The protein below binds the small molecule below.
Small molecule (SMILES): O=P(O)(O)O[C@@H]1[C@H](O)[C@H](O)[C@@H](OP(=O)(O)O)[C@H](OP(=O)(O)O)[C@H]1O

Sequence of chain 1.D:
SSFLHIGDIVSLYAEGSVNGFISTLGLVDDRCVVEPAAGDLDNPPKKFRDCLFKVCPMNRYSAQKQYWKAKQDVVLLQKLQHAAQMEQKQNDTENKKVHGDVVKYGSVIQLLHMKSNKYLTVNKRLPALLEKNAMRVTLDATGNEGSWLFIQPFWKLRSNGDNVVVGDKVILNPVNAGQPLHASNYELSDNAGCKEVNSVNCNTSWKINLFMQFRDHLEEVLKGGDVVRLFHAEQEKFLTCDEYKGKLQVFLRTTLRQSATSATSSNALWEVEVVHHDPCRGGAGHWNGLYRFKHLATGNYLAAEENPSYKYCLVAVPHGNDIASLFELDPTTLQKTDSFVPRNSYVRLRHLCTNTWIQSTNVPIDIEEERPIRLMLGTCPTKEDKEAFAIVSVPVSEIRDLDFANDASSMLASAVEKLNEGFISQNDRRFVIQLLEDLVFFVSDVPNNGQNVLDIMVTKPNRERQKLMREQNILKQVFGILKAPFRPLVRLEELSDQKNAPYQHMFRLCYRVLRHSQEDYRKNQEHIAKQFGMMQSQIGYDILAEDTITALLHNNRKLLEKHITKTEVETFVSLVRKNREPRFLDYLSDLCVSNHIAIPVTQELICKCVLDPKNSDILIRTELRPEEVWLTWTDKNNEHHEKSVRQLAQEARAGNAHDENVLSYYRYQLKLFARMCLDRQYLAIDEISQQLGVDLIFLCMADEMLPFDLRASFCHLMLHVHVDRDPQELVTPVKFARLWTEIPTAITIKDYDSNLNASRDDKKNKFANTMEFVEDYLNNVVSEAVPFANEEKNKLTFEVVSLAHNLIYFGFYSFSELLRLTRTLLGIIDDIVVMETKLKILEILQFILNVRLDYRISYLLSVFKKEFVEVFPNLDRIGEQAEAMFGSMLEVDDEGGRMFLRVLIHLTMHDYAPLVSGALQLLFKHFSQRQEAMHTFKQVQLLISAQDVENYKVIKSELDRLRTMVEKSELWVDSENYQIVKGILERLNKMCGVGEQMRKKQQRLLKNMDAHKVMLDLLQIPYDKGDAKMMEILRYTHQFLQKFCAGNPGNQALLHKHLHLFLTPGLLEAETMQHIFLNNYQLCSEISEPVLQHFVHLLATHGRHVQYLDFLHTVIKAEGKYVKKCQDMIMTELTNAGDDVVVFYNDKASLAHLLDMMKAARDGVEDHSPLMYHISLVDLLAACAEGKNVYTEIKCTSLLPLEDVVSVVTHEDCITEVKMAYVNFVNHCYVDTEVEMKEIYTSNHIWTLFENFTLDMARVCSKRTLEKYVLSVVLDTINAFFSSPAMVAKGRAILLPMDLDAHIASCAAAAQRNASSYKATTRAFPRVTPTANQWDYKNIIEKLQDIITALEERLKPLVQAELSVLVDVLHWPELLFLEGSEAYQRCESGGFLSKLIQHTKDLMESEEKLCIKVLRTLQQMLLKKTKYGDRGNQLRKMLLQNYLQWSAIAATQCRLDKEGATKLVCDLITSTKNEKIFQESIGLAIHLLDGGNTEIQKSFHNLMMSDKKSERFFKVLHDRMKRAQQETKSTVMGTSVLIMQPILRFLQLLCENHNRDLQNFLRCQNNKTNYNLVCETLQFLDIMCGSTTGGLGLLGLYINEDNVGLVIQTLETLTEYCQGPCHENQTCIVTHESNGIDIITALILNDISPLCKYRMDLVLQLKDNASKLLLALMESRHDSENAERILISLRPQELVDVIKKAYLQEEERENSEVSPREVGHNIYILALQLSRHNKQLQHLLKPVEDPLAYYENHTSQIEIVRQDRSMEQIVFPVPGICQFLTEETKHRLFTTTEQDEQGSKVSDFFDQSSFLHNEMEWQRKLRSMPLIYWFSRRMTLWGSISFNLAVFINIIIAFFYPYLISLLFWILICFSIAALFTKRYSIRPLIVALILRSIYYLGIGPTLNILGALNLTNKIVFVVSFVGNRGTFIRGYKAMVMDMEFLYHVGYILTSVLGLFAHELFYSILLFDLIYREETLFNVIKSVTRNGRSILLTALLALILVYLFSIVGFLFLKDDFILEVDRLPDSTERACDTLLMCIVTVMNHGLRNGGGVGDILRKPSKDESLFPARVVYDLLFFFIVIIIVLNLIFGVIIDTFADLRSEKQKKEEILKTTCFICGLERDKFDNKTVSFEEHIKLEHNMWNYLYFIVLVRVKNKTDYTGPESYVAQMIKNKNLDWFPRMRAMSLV

Binding-site contacts:
Ligand atom O53 contacts residue LYS507 of chain 1.D at 3.5 Å.
Ligand atom O5 contacts residue ARG510 of chain 1.D at 4.3 Å.
Ligand atom O43 contacts residue ARG266 of chain 1.D at 2.5 Å (salt-bridge).
Ligand atom O52 contacts residue LYS507 of chain 1.D at 3.6 Å.
Ligand atom P5 contacts residue LYS507 of chain 1.D at 3.9 Å.
Ligand atom O52 contacts residue ARG510 of chain 1.D at 2.5 Å (salt-bridge).
Ligand atom O13 contacts residue ARG568 of chain 1.D at 4.1 Å.
Ligand atom O41 contacts residue LYS569 of chain 1.D at 3.7 Å.
Ligand atom O4 contacts residue ARG266 of chain 1.D at 4.1 Å.
Ligand atom C5 contacts residue LYS569 of chain 1.D at 4.0 Å.
Ligand atom C4 contacts residue LYS569 of chain 1.D at 4.2 Å.
Ligand atom O6 contacts residue TYR567 of chain 1.D at 3.7 Å.
Ligand atom O41 contacts residue ARG266 of chain 1.D at 2.8 Å (salt-bridge).
Ligand atom O6 contacts residue ARG503 of chain 1.D at 4.1 Å.
Ligand atom O43 contacts residue LEU269 of chain 1.D at 3.7 Å.
Ligand atom O2 contacts residue ARG568 of chain 1.D at 4.3 Å.
Ligand atom O4 contacts residue ARG270 of chain 1.D at 3.8 Å.
Ligand atom P5 contacts residue TYR567 of chain 1.D at 3.3 Å.
Ligand atom C2 contacts residue ARG270 of chain 1.D at 4.2 Å.
Ligand atom O5 contacts residue TYR567 of chain 1.D at 4.0 Å.
Ligand atom O42 contacts residue LEU269 of chain 1.D at 3.5 Å (h-bond).
Ligand atom O43 contacts residue THR268 of chain 1.D at 3.1 Å (h-bond).
Ligand atom O52 contacts residue LYS569 of chain 1.D at 4.0 Å.
Ligand atom O52 contacts residue TYR567 of chain 1.D at 2.2 Å (h-bond).
Ligand atom O43 contacts residue ARG270 of chain 1.D at 4.3 Å.
Ligand atom O5 contacts residue LYS569 of chain 1.D at 3.3 Å.
Ligand atom P1 contacts residue ARG568 of chain 1.D at 3.3 Å.
Ligand atom O43 contacts residue THR267 of chain 1.D at 4.2 Å.
Ligand atom P4 contacts residue ARG266 of chain 1.D at 3.2 Å.
Ligand atom P4 contacts residue LEU269 of chain 1.D at 4.3 Å.
Ligand atom O1 contacts residue ARG568 of chain 1.D at 2.9 Å (salt-bridge).
Ligand atom O53 contacts residue TYR567 of chain 1.D at 3.5 Å (h-bond).
Ligand atom P4 contacts residue THR268 of chain 1.D at 4.3 Å.
Ligand atom O51 contacts residue LYS507 of chain 1.D at 3.9 Å.
Ligand atom O12 contacts residue ARG503 of chain 1.D at 3.8 Å.
Ligand atom P5 contacts residue ARG510 of chain 1.D at 3.9 Å.
Ligand atom C6 contacts residue LYS569 of chain 1.D at 4.0 Å.
Ligand atom O3 contacts residue ARG568 of chain 1.D at 3.1 Å (salt-bridge).
Ligand atom O11 contacts residue ARG568 of chain 1.D at 2.6 Å (salt-bridge).
Ligand atom C1 contacts residue ARG568 of chain 1.D at 4.2 Å.